This protein binds this small molecule.
Small molecule (SMILES): O=c1[nH]cnc2c(-n3cc(CCN4CCC(c5cc(Cl)cc(Cl)c5)CC4)cn3)nccc12

Sequence of chain 1.A:
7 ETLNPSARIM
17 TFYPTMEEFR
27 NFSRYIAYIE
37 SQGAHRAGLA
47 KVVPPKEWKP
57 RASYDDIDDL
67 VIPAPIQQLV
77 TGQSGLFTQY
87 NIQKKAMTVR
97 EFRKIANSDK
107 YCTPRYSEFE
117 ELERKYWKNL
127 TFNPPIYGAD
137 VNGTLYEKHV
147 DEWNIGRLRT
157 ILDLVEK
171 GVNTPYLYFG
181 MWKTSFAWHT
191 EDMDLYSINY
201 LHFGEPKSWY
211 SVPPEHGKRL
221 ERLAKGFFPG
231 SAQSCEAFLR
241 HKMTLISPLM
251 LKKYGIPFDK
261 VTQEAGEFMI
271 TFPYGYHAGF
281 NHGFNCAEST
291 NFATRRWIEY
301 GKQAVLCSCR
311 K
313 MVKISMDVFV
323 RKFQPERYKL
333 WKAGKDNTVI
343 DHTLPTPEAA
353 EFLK

Binding-site contacts:
Ligand atom C15 contacts residue HIS277 of chain 1.A at 3.6 Å.
Ligand atom C13 contacts residue HIS189 of chain 1.A at 3.5 Å.
Ligand atom C17 contacts residue PHE186 of chain 1.A at 3.6 Å (hydrophobic).
Ligand atom C16 contacts residue PHE186 of chain 1.A at 3.6 Å (hydrophobic).
Ligand atom C21 contacts residue ASP136 of chain 1.A at 3.6 Å.
Ligand atom C10 contacts residue LYS242 of chain 1.A at 3.8 Å.
Ligand atom C13 contacts residue GLU191 of chain 1.A at 3.4 Å.
Ligand atom C15 contacts residue PHE186 of chain 1.A at 3.8 Å (hydrophobic).
Ligand atom C19 contacts residue TYR133 of chain 1.A at 3.8 Å (hydrophobic).
Ligand atom C16 contacts residue TRP209 of chain 1.A at 3.7 Å (hydrophobic).
Ligand atom C12 contacts residue TYR178 of chain 1.A at 3.8 Å (hydrophobic).
Ligand atom N5 contacts residue PHE186 of chain 1.A at 4.0 Å.
Ligand atom N2 contacts residue HIS189 of chain 1.A at 2.7 Å (h-bond).
Ligand atom N4 contacts residue TYR178 of chain 1.A at 3.6 Å.
Ligand atom O contacts residue LYS207 of chain 1.A at 2.9 Å (salt-bridge).
Ligand atom N5 contacts residue TYR133 of chain 1.A at 2.8 Å (h-bond).
Ligand atom C13 contacts residue LYS242 of chain 1.A at 3.6 Å.
Ligand atom C13 contacts residue ZN1 of chain 1.E at 3.3 Å.
Ligand atom N1 contacts residue ZN1 of chain 1.E at 2.9 Å.
Ligand atom C15 contacts residue TRP209 of chain 1.A at 3.6 Å (hydrophobic).
Ligand atom C19 contacts residue TYR178 of chain 1.A at 3.3 Å (hydrophobic).
Ligand atom N2 contacts residue GLU191 of chain 1.A at 3.4 Å (salt-bridge).
Ligand atom C20 contacts residue PHE186 of chain 1.A at 3.5 Å (hydrophobic).
Ligand atom N3 contacts residue ZN1 of chain 1.E at 2.0 Å.
Ligand atom N5 contacts residue TYR178 of chain 1.A at 3.6 Å.
Ligand atom C20 contacts residue TYR133 of chain 1.A at 3.4 Å (hydrophobic).
Ligand atom C19 contacts residue PHE186 of chain 1.A at 4.0 Å (hydrophobic).
Ligand atom C15 contacts residue ZN1 of chain 1.E at 3.0 Å.
Ligand atom O contacts residue TYR133 of chain 1.A at 3.2 Å (h-bond).
Ligand atom O contacts residue PHE186 of chain 1.A at 3.4 Å.
Ligand atom N3 contacts residue HIS277 of chain 1.A at 3.4 Å (h-bond).
Ligand atom C14 contacts residue HIS189 of chain 1.A at 3.6 Å.
Ligand atom C11 contacts residue LYS242 of chain 1.A at 3.8 Å.
Ligand atom N2 contacts residue ZN1 of chain 1.E at 2.1 Å.
Ligand atom C14 contacts residue ZN1 of chain 1.E at 2.9 Å.
Ligand atom N3 contacts residue HIS189 of chain 1.A at 3.2 Å (h-bond).
Ligand atom C20 contacts residue LYS207 of chain 1.A at 4.0 Å.
Ligand atom N4 contacts residue PHE186 of chain 1.A at 4.0 Å.
Ligand atom N1 contacts residue HIS189 of chain 1.A at 3.3 Å (h-bond).
Ligand atom C18 contacts residue PHE186 of chain 1.A at 4.0 Å (hydrophobic).